The protein below binds the small molecule below.
Small molecule (SMILES): CC1=C(CCO[P](=O)(O)OP(=O)(O)O)S[C@@]2([C@H](C)O)Nc3nc(C)ncc3CN12

Sequence of chain 1.B:
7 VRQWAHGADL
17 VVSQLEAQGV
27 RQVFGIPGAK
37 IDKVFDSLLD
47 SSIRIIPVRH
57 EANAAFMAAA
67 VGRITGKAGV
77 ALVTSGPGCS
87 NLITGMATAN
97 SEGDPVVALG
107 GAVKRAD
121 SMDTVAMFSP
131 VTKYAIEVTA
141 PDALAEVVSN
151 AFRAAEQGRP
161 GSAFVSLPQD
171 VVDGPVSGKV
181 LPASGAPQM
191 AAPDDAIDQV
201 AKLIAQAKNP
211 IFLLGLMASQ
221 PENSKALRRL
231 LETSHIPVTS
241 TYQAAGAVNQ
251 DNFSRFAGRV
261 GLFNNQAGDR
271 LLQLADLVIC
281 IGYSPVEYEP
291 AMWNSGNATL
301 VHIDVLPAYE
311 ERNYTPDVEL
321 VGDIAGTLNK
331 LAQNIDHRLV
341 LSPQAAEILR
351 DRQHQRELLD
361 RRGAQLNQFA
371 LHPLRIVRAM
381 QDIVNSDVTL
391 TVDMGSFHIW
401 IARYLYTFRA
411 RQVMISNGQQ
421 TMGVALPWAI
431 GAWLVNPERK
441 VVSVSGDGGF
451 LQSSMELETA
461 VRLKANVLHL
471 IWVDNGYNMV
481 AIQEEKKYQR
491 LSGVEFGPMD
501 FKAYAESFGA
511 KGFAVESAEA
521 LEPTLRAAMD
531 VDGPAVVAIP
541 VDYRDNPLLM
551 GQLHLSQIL

Binding-site contacts:
Ligand atom O7 contacts residue TYR477 of chain 1.A at 3.5 Å.
Ligand atom S1 contacts residue MET394 of chain 1.A at 3.5 Å.
Ligand atom PA contacts residue GLY448 of chain 1.A at 3.5 Å.
Ligand atom C2' contacts residue GLU57 of chain 1.B at 3.5 Å.
Ligand atom O1B contacts residue PHE397 of chain 1.A at 3.4 Å.
Ligand atom N3' contacts residue MET422 of chain 1.A at 3.3 Å.
Ligand atom O3B contacts residue ASP474 of chain 1.A at 3.2 Å (salt-bridge).
Ligand atom O3B contacts residue MG1 of chain 1.F at 2.1 Å.
Ligand atom O1A contacts residue MG1 of chain 1.F at 3.4 Å.
Ligand atom C4' contacts residue GLN420 of chain 1.A at 3.5 Å.
Ligand atom O2A contacts residue ASP447 of chain 1.A at 2.7 Å (salt-bridge).
Ligand atom C6' contacts residue GLU57 of chain 1.B at 3.1 Å.
Ligand atom O3A contacts residue GLY448 of chain 1.A at 3.5 Å (h-bond).
Ligand atom CM2 contacts residue MET422 of chain 1.A at 3.6 Å (hydrophobic).
Ligand atom O2B contacts residue SER396 of chain 1.A at 2.8 Å (h-bond).
Ligand atom O9 contacts residue GLN420 of chain 1.A at 3.4 Å (h-bond).
Ligand atom N3 contacts residue VAL480 of chain 1.A at 3.5 Å.
Ligand atom O3A contacts residue MET394 of chain 1.A at 3.6 Å.
Ligand atom O1B contacts residue MG1 of chain 1.F at 3.6 Å.
Ligand atom PA contacts residue MG1 of chain 1.F at 3.2 Å.
Ligand atom CM2 contacts residue ASN87 of chain 1.B at 3.2 Å.
Ligand atom N1' contacts residue GLU57 of chain 1.B at 2.4 Å (salt-bridge).
Ligand atom CM4 contacts residue TYR477 of chain 1.A at 3.6 Å (hydrophobic).
Ligand atom O2B contacts residue GLY395 of chain 1.A at 3.4 Å.
Ligand atom C9 contacts residue GLN420 of chain 1.A at 3.5 Å.
Ligand atom O3B contacts residue GLY476 of chain 1.A at 2.8 Å (h-bond).
Ligand atom C8 contacts residue GLN420 of chain 1.A at 3.6 Å.
Ligand atom O3A contacts residue GLY449 of chain 1.A at 2.9 Å (h-bond).
Ligand atom O2B contacts residue ASN478 of chain 1.A at 3.4 Å.
Ligand atom C7' contacts residue PRO33 of chain 1.B at 3.3 Å (hydrophobic).
Ligand atom O2A contacts residue GLY476 of chain 1.A at 3.0 Å (h-bond).
Ligand atom O2B contacts residue MET479 of chain 1.A at 2.9 Å (h-bond).
Ligand atom N3' contacts residue GLN420 of chain 1.A at 3.6 Å.
Ligand atom C2' contacts residue MET422 of chain 1.A at 3.5 Å (hydrophobic).
Ligand atom O1B contacts residue TYR543 of chain 1.A at 2.6 Å (h-bond).
Ligand atom N4' contacts residue GLN420 of chain 1.A at 2.5 Å (h-bond).
Ligand atom O2A contacts residue GLY448 of chain 1.A at 2.8 Å (h-bond).
Ligand atom O2A contacts residue MG1 of chain 1.F at 2.1 Å.
Ligand atom O3B contacts residue ASN478 of chain 1.A at 2.8 Å (h-bond).
Ligand atom PB contacts residue MG1 of chain 1.F at 3.1 Å.

Sequence of chain 1.A:
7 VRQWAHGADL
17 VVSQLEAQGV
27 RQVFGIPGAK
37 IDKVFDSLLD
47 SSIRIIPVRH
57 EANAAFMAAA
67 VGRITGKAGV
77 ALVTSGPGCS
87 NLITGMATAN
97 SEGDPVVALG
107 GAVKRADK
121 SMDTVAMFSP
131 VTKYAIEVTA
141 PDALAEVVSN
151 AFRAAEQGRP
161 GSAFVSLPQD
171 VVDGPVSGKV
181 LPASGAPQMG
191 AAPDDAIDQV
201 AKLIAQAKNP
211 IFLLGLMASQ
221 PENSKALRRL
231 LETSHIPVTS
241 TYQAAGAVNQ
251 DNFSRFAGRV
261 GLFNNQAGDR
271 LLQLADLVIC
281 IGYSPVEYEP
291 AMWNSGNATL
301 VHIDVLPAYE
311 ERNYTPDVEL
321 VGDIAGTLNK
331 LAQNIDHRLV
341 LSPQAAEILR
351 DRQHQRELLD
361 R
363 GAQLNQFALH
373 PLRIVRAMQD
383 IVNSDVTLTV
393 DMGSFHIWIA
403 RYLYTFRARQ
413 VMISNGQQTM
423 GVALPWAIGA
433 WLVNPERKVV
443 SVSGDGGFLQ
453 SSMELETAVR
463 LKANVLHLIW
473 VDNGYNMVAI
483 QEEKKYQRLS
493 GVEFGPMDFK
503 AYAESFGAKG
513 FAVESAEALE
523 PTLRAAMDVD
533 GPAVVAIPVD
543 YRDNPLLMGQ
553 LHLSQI